Binding-site contacts:
Ligand atom C6 contacts residue PHE1106 of chain 1.B at 3.5 Å (hydrophobic).
Ligand atom C1 contacts residue ASN1101 of chain 1.B at 1.4 Å.
Ligand atom C6 contacts residue HIS1104 of chain 1.B at 3.5 Å.
Ligand atom O5 contacts residue ASN1101 of chain 1.B at 2.5 Å (h-bond).
Ligand atom C7 contacts residue ASN1101 of chain 1.B at 3.9 Å.
Ligand atom C5 contacts residue ASN1101 of chain 1.B at 3.8 Å.
Ligand atom C2 contacts residue ASN1101 of chain 1.B at 2.5 Å.
Ligand atom O5 contacts residue PHE1106 of chain 1.B at 3.7 Å.
Ligand atom C5 contacts residue HIS1104 of chain 1.B at 3.7 Å.
Ligand atom O5 contacts residue HIS1104 of chain 1.B at 4.2 Å.
Ligand atom O6 contacts residue PHE1106 of chain 1.B at 4.4 Å.
Ligand atom N2 contacts residue ASN1101 of chain 1.B at 2.8 Å (h-bond).
Ligand atom C3 contacts residue ASN1101 of chain 1.B at 3.8 Å.
Ligand atom C5 contacts residue PHE1106 of chain 1.B at 4.4 Å (hydrophobic).
Ligand atom O6 contacts residue HIS1104 of chain 1.B at 3.1 Å (h-bond).
Ligand atom C4 contacts residue ASN1101 of chain 1.B at 4.3 Å.

The protein below binds the small molecule below.
Small molecule (SMILES): CC(=O)N[C@@H]1[C@@H](O)[C@H](O)[C@@H](CO)O[C@H]1O

Sequence of chain 1.B:
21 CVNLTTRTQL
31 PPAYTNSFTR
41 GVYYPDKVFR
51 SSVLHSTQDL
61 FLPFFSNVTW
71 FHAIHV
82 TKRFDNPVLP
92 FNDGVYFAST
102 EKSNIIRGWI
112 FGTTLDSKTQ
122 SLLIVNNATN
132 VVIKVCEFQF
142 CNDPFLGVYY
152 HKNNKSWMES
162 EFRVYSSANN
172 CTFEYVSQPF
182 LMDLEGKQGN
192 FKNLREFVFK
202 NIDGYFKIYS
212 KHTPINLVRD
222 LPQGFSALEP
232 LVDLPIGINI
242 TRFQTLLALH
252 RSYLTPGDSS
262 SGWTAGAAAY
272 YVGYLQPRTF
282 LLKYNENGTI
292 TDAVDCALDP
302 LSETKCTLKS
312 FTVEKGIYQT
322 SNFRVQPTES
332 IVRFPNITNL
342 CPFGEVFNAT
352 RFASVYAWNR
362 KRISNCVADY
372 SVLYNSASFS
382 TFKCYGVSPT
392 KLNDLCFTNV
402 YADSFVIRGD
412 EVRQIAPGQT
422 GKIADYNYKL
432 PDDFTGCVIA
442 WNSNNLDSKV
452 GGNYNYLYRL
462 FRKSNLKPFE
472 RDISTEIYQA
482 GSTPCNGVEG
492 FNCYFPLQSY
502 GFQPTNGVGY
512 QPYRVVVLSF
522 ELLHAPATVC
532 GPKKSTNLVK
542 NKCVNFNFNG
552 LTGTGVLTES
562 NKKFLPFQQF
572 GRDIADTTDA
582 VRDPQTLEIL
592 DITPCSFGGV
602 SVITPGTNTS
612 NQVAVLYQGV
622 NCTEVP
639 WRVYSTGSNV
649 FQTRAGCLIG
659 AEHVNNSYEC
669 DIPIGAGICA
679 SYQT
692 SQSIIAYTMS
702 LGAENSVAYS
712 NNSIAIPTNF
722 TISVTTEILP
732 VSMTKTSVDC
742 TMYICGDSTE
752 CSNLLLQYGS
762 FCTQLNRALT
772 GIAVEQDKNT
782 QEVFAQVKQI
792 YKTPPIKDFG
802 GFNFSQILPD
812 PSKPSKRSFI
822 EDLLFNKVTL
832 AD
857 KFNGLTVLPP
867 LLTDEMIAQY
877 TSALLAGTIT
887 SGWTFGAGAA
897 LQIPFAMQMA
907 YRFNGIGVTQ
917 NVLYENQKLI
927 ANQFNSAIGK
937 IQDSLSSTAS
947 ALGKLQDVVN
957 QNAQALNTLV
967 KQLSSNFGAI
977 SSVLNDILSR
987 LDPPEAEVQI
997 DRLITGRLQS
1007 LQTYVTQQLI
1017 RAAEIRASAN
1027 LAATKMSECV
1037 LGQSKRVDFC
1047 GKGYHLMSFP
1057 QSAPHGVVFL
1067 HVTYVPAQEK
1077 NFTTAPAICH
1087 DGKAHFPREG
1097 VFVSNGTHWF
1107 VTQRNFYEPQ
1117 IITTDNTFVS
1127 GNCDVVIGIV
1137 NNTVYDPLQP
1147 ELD